A protein and the small-molecule ligand that binds it are described below.
Small molecule (SMILES): CC(=O)N[C@@H]1[C@@H](O)[C@H](O)[C@@H](CO)O[C@H]1O

Binding-site contacts:
Ligand atom C4 contacts residue ASN132 of chain 1.C at 4.2 Å.
Ligand atom C5 contacts residue ASN132 of chain 1.C at 3.7 Å.
Ligand atom O5 contacts residue ASN132 of chain 1.C at 2.4 Å (h-bond).
Ligand atom C8 contacts residue ASN132 of chain 1.C at 4.3 Å.
Ligand atom C8 contacts residue THR97 of chain 1.C at 4.3 Å.
Ligand atom C2 contacts residue ASN132 of chain 1.C at 2.5 Å.
Ligand atom C1 contacts residue ASN132 of chain 1.C at 1.4 Å.
Ligand atom C3 contacts residue ASN132 of chain 1.C at 3.8 Å.
Ligand atom N2 contacts residue ASN132 of chain 1.C at 2.9 Å (h-bond).
Ligand atom C8 contacts residue SER130 of chain 1.C at 4.3 Å.
Ligand atom C7 contacts residue ASN132 of chain 1.C at 4.0 Å.

Sequence of chain 1.C:
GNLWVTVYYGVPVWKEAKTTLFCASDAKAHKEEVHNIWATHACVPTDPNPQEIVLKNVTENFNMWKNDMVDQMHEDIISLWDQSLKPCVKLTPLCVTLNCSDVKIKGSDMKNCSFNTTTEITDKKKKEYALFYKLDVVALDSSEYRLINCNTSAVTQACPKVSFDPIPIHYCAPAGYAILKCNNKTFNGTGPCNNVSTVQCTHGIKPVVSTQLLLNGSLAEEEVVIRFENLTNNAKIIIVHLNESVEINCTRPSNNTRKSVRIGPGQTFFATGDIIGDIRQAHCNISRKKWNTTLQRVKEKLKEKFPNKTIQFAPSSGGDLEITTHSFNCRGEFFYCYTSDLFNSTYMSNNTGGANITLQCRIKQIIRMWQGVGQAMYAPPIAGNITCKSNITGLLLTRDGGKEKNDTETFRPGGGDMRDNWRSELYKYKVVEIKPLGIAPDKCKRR